Sequence of chain 1.Y:
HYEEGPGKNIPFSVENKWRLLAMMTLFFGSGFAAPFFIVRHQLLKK

Sequence of chain 1.N:
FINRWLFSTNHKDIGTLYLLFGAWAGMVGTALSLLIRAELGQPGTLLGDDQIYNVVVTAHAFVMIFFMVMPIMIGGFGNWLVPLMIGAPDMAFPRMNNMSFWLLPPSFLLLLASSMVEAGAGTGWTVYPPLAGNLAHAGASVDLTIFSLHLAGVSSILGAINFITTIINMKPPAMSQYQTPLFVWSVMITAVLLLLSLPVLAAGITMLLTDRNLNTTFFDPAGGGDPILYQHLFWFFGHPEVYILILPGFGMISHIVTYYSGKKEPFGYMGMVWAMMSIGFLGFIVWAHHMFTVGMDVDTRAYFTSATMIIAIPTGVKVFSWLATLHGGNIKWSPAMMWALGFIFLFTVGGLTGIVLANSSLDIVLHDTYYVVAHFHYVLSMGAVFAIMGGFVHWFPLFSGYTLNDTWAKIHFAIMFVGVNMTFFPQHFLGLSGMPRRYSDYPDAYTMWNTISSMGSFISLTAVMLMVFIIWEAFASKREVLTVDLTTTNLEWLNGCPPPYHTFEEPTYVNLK

Sequence of chain 1.Q:
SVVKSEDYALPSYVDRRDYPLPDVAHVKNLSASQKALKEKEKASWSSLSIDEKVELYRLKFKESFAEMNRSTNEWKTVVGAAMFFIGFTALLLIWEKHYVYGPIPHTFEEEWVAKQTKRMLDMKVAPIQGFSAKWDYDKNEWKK

A small-molecule ligand and the protein it binds are described below.
Small molecule (SMILES): CCCCCCCCCCO[C@@H]1O[C@H](CO)[C@@H](O[C@H]2O[C@H](CO)[C@@H](O)[C@H](O)[C@H]2O)[C@H](O)[C@H]1O

Binding-site contacts:
Ligand atom C19 contacts residue LEU27 of chain 1.Z at 3.6 Å (hydrophobic).
Ligand atom O16 contacts residue GLY31 of chain 1.Z at 3.7 Å.
Ligand atom C1 contacts residue GLY31 of chain 1.Z at 3.8 Å.
Ligand atom C25 contacts residue LEU95 of chain 1.Q at 3.9 Å (hydrophobic).
Ligand atom C57 contacts residue TRP98 of chain 1.Q at 3.6 Å (hydrophobic).
Ligand atom C34 contacts residue PHE459 of chain 1.N at 4.0 Å (hydrophobic).
Ligand atom C28 contacts residue TRP98 of chain 1.Q at 4.0 Å (hydrophobic).
Ligand atom C37 contacts residue ALA30 of chain 1.Z at 3.9 Å (hydrophobic).
Ligand atom C37 contacts residue LEU34 of chain 1.Z at 3.9 Å (hydrophobic).
Ligand atom O16 contacts residue LEU27 of chain 1.Z at 4.0 Å.
Ligand atom C5 contacts residue TYR35 of chain 1.Z at 3.9 Å (hydrophobic).
Ligand atom C43 contacts residue LEU35 of chain 1.N at 4.0 Å (hydrophobic).
Ligand atom C40 contacts residue LEU462 of chain 1.N at 4.0 Å (hydrophobic).
Ligand atom C43 contacts residue PHE459 of chain 1.N at 3.7 Å (hydrophobic).
Ligand atom O1 contacts residue TYR35 of chain 1.Z at 3.0 Å.
Ligand atom O3 contacts residue HIS36 of chain 1.Z at 3.7 Å.
Ligand atom C28 contacts residue LEU27 of chain 1.Z at 3.7 Å (hydrophobic).
Ligand atom C31 contacts residue TRP98 of chain 1.Q at 3.8 Å (hydrophobic).
Ligand atom C18 contacts residue TRP98 of chain 1.Q at 4.0 Å (hydrophobic).
Ligand atom O6 contacts residue TYR35 of chain 1.Z at 2.7 Å (h-bond).
Ligand atom C34 contacts residue LEU27 of chain 1.Z at 4.0 Å (hydrophobic).
Ligand atom O61 contacts residue TYR102 of chain 1.Q at 3.9 Å.
Ligand atom O16 contacts residue LEU28 of chain 1.Z at 3.9 Å.
Ligand atom O55 contacts residue TRP32 of chain 1.Z at 3.1 Å.
Ligand atom C9 contacts residue TYR35 of chain 1.Z at 4.0 Å (hydrophobic).
Ligand atom C43 contacts residue LEU34 of chain 1.Z at 4.1 Å (hydrophobic).
Ligand atom O61 contacts residue TRP98 of chain 1.Q at 3.0 Å (h-bond).
Ligand atom C25 contacts residue TRP98 of chain 1.Q at 3.9 Å (hydrophobic).
Ligand atom C22 contacts residue TRP98 of chain 1.Q at 3.4 Å (hydrophobic).
Ligand atom O16 contacts residue TRP98 of chain 1.Q at 3.9 Å.
Ligand atom C18 contacts residue LEU28 of chain 1.Z at 3.9 Å (hydrophobic).
Ligand atom C1 contacts residue TRP32 of chain 1.Z at 3.6 Å (hydrophobic).
Ligand atom O5 contacts residue TRP98 of chain 1.Q at 3.3 Å.
Ligand atom C1 contacts residue LEU28 of chain 1.Z at 3.9 Å (hydrophobic).
Ligand atom O49 contacts residue LEU28 of chain 1.Z at 2.9 Å (h-bond).
Ligand atom O3 contacts residue TRP32 of chain 1.Z at 4.1 Å.
Ligand atom C10 contacts residue TYR35 of chain 1.Z at 3.5 Å (hydrophobic).
Ligand atom C11 contacts residue TYR35 of chain 1.Z at 3.8 Å (hydrophobic).
Ligand atom C57 contacts residue TYR35 of chain 1.Z at 4.1 Å (hydrophobic).
Ligand atom O49 contacts residue TRP32 of chain 1.Z at 3.5 Å (h-bond).

Sequence of chain 1.Z:
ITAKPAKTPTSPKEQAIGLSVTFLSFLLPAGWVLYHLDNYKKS